Sequence of chain 1.E:
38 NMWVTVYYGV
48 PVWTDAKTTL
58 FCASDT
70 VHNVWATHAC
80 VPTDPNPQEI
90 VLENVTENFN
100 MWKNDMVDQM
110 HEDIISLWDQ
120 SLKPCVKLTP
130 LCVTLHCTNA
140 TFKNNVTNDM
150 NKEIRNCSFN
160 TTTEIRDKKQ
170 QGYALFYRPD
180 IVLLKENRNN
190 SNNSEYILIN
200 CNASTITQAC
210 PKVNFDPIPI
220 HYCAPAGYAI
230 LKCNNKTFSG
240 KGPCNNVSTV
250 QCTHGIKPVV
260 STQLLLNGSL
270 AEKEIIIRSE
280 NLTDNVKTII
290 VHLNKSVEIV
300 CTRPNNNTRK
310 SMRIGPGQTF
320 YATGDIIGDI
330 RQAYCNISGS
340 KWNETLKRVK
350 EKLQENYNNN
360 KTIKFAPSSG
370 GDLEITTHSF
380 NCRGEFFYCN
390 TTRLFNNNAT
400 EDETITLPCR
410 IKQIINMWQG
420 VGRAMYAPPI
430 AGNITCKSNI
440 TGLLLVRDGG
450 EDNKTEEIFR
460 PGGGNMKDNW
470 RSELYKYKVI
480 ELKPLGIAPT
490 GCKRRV

Binding-site contacts:
Ligand atom C1 contacts residue ASN234 of chain 1.E at 1.4 Å.
Ligand atom O7 contacts residue ASN234 of chain 1.E at 3.2 Å (h-bond).
Ligand atom C5 contacts residue THR236 of chain 1.E at 4.4 Å.
Ligand atom C8 contacts residue LYS235 of chain 1.E at 4.2 Å.
Ligand atom C3 contacts residue THR236 of chain 1.E at 3.5 Å.
Ligand atom C8 contacts residue ASN234 of chain 1.E at 4.2 Å.
Ligand atom O3 contacts residue THR236 of chain 1.E at 4.5 Å.
Ligand atom O5 contacts residue ASN234 of chain 1.E at 2.4 Å (h-bond).
Ligand atom C4 contacts residue ASN234 of chain 1.E at 4.3 Å.
Ligand atom C8 contacts residue THR236 of chain 1.E at 4.5 Å.
Ligand atom O5 contacts residue THR236 of chain 1.E at 4.3 Å.
Ligand atom C2 contacts residue THR236 of chain 1.E at 3.4 Å.
Ligand atom C3 contacts residue ASN234 of chain 1.E at 3.8 Å.
Ligand atom C2 contacts residue ASN234 of chain 1.E at 2.6 Å.
Ligand atom C7 contacts residue THR236 of chain 1.E at 4.2 Å.
Ligand atom N2 contacts residue ASN234 of chain 1.E at 3.0 Å (h-bond).
Ligand atom C5 contacts residue ASN234 of chain 1.E at 3.7 Å.
Ligand atom C7 contacts residue ASN234 of chain 1.E at 3.2 Å.
Ligand atom N2 contacts residue THR236 of chain 1.E at 3.0 Å (h-bond).
Ligand atom C1 contacts residue THR236 of chain 1.E at 3.1 Å.

This small molecule binds to this protein.
Small molecule (SMILES): CC(=O)N[C@H]1[C@H](O[C@H]2[C@H](O)[C@@H](NC(C)=O)CO[C@@H]2CO)O[C@H](CO)[C@@H](O)[C@@H]1O